The protein below binds the small molecule below.
Small molecule (SMILES): OC[C@H]1O[C@@H](S)[C@H](O)[C@@H](O)[C@H]1O

Binding-site contacts:
Ligand atom C4 contacts residue SER18 of chain 1.F at 4.4 Å.
Ligand atom O6 contacts residue TYR68 of chain 1.F at 3.9 Å.
Ligand atom C4 contacts residue ASP71 of chain 1.F at 3.4 Å.
Ligand atom O2 contacts residue LYS59 of chain 1.F at 3.7 Å.
Ligand atom O6 contacts residue THR48 of chain 1.F at 4.2 Å.
Ligand atom C3 contacts residue SER18 of chain 1.F at 3.5 Å.
Ligand atom C6 contacts residue HIS57 of chain 1.F at 4.0 Å.
Ligand atom C2 contacts residue SER18 of chain 1.F at 3.9 Å.
Ligand atom O6 contacts residue ASP71 of chain 1.F at 2.3 Å (salt-bridge).
Ligand atom O3 contacts residue THR48 of chain 1.F at 3.7 Å.
Ligand atom O6 contacts residue ASN50 of chain 1.F at 3.5 Å.
Ligand atom C6 contacts residue ASP71 of chain 1.F at 3.4 Å.
Ligand atom C6 contacts residue TYR68 of chain 1.F at 3.4 Å (hydrophobic).
Ligand atom C1 contacts residue TYR66 of chain 1.F at 3.9 Å (hydrophobic).
Ligand atom O2 contacts residue ARG19 of chain 1.F at 3.9 Å.
Ligand atom O4 contacts residue SER18 of chain 1.F at 4.1 Å.
Ligand atom O4 contacts residue THR48 of chain 1.F at 3.7 Å.
Ligand atom O5 contacts residue TYR66 of chain 1.F at 3.1 Å (h-bond).
Ligand atom O3 contacts residue LYS59 of chain 1.F at 2.8 Å (salt-bridge).
Ligand atom C6 contacts residue TYR66 of chain 1.F at 4.2 Å (hydrophobic).
Ligand atom O4 contacts residue TYR66 of chain 1.F at 2.6 Å (h-bond).
Ligand atom O2 contacts residue TYR66 of chain 1.F at 4.2 Å.
Ligand atom C5 contacts residue ASP71 of chain 1.F at 4.0 Å.
Ligand atom C3 contacts residue HIS57 of chain 1.F at 4.0 Å.
Ligand atom C2 contacts residue TYR66 of chain 1.F at 3.3 Å (hydrophobic).
Ligand atom C5 contacts residue TYR66 of chain 1.F at 3.7 Å (hydrophobic).
Ligand atom O3 contacts residue TYR66 of chain 1.F at 4.4 Å.
Ligand atom C4 contacts residue THR48 of chain 1.F at 3.7 Å.
Ligand atom O4 contacts residue GLY17 of chain 1.F at 4.2 Å.
Ligand atom O6 contacts residue HIS57 of chain 1.F at 3.6 Å.
Ligand atom O3 contacts residue SER18 of chain 1.F at 2.3 Å (h-bond).
Ligand atom C3 contacts residue LYS59 of chain 1.F at 3.6 Å.
Ligand atom C1 contacts residue HIS57 of chain 1.F at 4.3 Å.
Ligand atom C2 contacts residue LYS59 of chain 1.F at 4.2 Å.
Ligand atom C4 contacts residue HIS57 of chain 1.F at 4.0 Å.
Ligand atom O2 contacts residue SER18 of chain 1.F at 3.7 Å.
Ligand atom C3 contacts residue TYR66 of chain 1.F at 4.0 Å (hydrophobic).
Ligand atom C5 contacts residue HIS57 of chain 1.F at 3.6 Å.
Ligand atom C4 contacts residue TYR66 of chain 1.F at 3.6 Å (hydrophobic).
Ligand atom O4 contacts residue ASP71 of chain 1.F at 2.4 Å (salt-bridge).

Sequence of chain 1.F:
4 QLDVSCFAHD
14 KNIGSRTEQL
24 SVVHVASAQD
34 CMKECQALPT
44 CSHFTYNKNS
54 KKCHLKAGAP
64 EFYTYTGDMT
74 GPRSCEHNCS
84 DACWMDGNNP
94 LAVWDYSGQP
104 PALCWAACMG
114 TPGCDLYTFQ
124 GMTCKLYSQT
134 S